The protein below binds the small molecule below.
Small molecule (SMILES): OC[C@H]1O[C@H](O[C@H]2[C@H](O)[C@@H](O)[C@@H](O)O[C@@H]2CO)[C@H](O)[C@@H](O)[C@@H]1O

Sequence of chain 1.A:
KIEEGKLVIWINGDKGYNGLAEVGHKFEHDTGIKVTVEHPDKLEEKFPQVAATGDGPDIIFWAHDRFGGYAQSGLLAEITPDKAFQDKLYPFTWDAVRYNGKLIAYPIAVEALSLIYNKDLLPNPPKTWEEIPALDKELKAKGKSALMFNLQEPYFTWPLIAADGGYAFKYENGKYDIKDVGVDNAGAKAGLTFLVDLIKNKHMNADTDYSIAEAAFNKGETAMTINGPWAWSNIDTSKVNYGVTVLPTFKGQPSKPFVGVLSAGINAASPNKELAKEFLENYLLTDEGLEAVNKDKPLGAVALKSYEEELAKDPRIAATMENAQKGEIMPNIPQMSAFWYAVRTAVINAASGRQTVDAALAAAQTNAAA

Binding-site contacts:
Ligand atom O2 contacts residue ALA64 of chain 1.A at 3.5 Å.
Ligand atom O6 contacts residue PHE157 of chain 1.A at 3.6 Å.
Ligand atom C2 contacts residue GLU112 of chain 1.A at 3.6 Å.
Ligand atom C4 contacts residue TYR156 of chain 1.A at 3.9 Å (hydrophobic).
Ligand atom O1 contacts residue LYS16 of chain 1.A at 3.1 Å (salt-bridge).
Ligand atom O6 contacts residue TYR156 of chain 1.A at 3.0 Å (h-bond).
Ligand atom C2 contacts residue TRP341 of chain 1.A at 3.8 Å (hydrophobic).
Ligand atom C3 contacts residue TRP63 of chain 1.A at 3.7 Å (hydrophobic).
Ligand atom O1 contacts residue TRP231 of chain 1.A at 3.5 Å.
Ligand atom C6 contacts residue TRP341 of chain 1.A at 3.6 Å (hydrophobic).
Ligand atom C1 contacts residue TRP231 of chain 1.A at 3.7 Å (hydrophobic).
Ligand atom O4 contacts residue TRP341 of chain 1.A at 3.8 Å.
Ligand atom C4 contacts residue TRP341 of chain 1.A at 3.5 Å (hydrophobic).
Ligand atom O2 contacts residue TRP63 of chain 1.A at 3.4 Å (h-bond).
Ligand atom O3 contacts residue ALA64 of chain 1.A at 3.2 Å.
Ligand atom O3 contacts residue TRP63 of chain 1.A at 3.5 Å (h-bond).
Ligand atom C6 contacts residue GLU154 of chain 1.A at 3.2 Å.
Ligand atom O4 contacts residue ARG67 of chain 1.A at 2.8 Å (salt-bridge).
Ligand atom O2 contacts residue GLU112 of chain 1.A at 3.0 Å (salt-bridge).
Ligand atom C1 contacts residue TYR156 of chain 1.A at 3.5 Å (hydrophobic).
Ligand atom C5 contacts residue GLU154 of chain 1.A at 3.9 Å.
Ligand atom O3 contacts residue ARG67 of chain 1.A at 2.8 Å (salt-bridge).
Ligand atom C2 contacts residue ASP66 of chain 1.A at 3.4 Å.
Ligand atom C6 contacts residue PHE157 of chain 1.A at 3.7 Å (hydrophobic).
Ligand atom C6 contacts residue TYR156 of chain 1.A at 3.5 Å (hydrophobic).
Ligand atom O6 contacts residue GLU154 of chain 1.A at 2.5 Å (salt-bridge).
Ligand atom C4 contacts residue ARG67 of chain 1.A at 3.8 Å.
Ligand atom O3 contacts residue TRP341 of chain 1.A at 3.7 Å.
Ligand atom C2 contacts residue TRP231 of chain 1.A at 3.9 Å (hydrophobic).
Ligand atom C2 contacts residue LYS16 of chain 1.A at 3.9 Å.
Ligand atom O2 contacts residue ASP66 of chain 1.A at 2.6 Å (salt-bridge).
Ligand atom O1 contacts residue ASP15 of chain 1.A at 2.6 Å (salt-bridge).
Ligand atom O6 contacts residue PRO155 of chain 1.A at 3.2 Å.
Ligand atom O2 contacts residue MET331 of chain 1.A at 3.7 Å.
Ligand atom C1 contacts residue ASP15 of chain 1.A at 3.7 Å.
Ligand atom O2 contacts residue LYS16 of chain 1.A at 2.7 Å (salt-bridge).
Ligand atom C6 contacts residue PRO155 of chain 1.A at 3.7 Å (hydrophobic).
Ligand atom O3 contacts residue ASP66 of chain 1.A at 2.7 Å (salt-bridge).
Ligand atom O5 contacts residue TYR156 of chain 1.A at 3.2 Å.
Ligand atom C3 contacts residue ASP66 of chain 1.A at 3.6 Å.